Sequence of chain 8.E:
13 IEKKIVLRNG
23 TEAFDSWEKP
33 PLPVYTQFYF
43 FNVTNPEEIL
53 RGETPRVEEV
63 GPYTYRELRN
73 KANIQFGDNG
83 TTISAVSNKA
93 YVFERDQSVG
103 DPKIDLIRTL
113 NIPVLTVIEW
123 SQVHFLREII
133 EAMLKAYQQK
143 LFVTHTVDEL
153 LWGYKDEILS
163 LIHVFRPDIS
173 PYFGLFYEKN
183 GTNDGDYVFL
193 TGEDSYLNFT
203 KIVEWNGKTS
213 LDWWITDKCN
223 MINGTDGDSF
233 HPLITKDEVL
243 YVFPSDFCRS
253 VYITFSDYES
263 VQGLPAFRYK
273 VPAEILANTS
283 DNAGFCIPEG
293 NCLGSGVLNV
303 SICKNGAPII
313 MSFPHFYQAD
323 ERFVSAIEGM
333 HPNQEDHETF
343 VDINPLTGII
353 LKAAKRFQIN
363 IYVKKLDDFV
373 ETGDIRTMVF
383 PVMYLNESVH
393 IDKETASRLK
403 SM

Binding-site contacts:
Ligand atom C1 contacts residue ASP338 of chain 8.E at 4.3 Å.
Ligand atom C3 contacts residue ASP338 of chain 8.E at 4.5 Å.
Ligand atom C7 contacts residue SER390 of chain 8.E at 4.2 Å.
Ligand atom O4 contacts residue TYR41 of chain 8.E at 3.5 Å (h-bond).
Ligand atom C4 contacts residue ASP338 of chain 8.E at 4.3 Å.
Ligand atom O6 contacts residue HIS339 of chain 8.E at 3.9 Å.
Ligand atom O6 contacts residue ARG358 of chain 8.E at 3.3 Å.
Ligand atom N2 contacts residue TYR41 of chain 8.E at 4.3 Å.
Ligand atom C5 contacts residue ASN388 of chain 8.E at 3.6 Å.
Ligand atom O5 contacts residue TYR41 of chain 8.E at 4.4 Å.
Ligand atom C1 contacts residue ARG358 of chain 8.E at 3.7 Å.
Ligand atom O7 contacts residue TYR41 of chain 8.E at 3.3 Å (h-bond).
Ligand atom C8 contacts residue SER390 of chain 8.E at 3.3 Å.
Ligand atom O4 contacts residue ASP338 of chain 8.E at 4.2 Å.
Ligand atom O6 contacts residue ASP338 of chain 8.E at 2.9 Å (salt-bridge).
Ligand atom C1 contacts residue ASN388 of chain 8.E at 1.4 Å.
Ligand atom C6 contacts residue ASP338 of chain 8.E at 3.3 Å.
Ligand atom C6 contacts residue TYR41 of chain 8.E at 3.6 Å (hydrophobic).
Ligand atom O5 contacts residue ASP338 of chain 8.E at 4.2 Å.
Ligand atom O7 contacts residue ASN388 of chain 8.E at 3.9 Å.
Ligand atom C2 contacts residue ARG358 of chain 8.E at 4.3 Å.
Ligand atom C5 contacts residue ASP338 of chain 8.E at 3.5 Å.
Ligand atom C5 contacts residue TYR41 of chain 8.E at 3.4 Å (hydrophobic).
Ligand atom C3 contacts residue TYR41 of chain 8.E at 4.2 Å (hydrophobic).
Ligand atom C6 contacts residue ARG358 of chain 8.E at 4.4 Å.
Ligand atom O5 contacts residue ASN388 of chain 8.E at 2.3 Å (h-bond).
Ligand atom C7 contacts residue ASN388 of chain 8.E at 3.6 Å.
Ligand atom C2 contacts residue ASN388 of chain 8.E at 2.5 Å.
Ligand atom O7 contacts residue GLN39 of chain 8.E at 2.9 Å (h-bond).
Ligand atom C8 contacts residue GLU61 of chain 8.E at 3.3 Å.
Ligand atom C4 contacts residue ASN388 of chain 8.E at 4.2 Å.
Ligand atom C8 contacts residue TYR41 of chain 8.E at 3.6 Å (hydrophobic).
Ligand atom C3 contacts residue ASN388 of chain 8.E at 3.8 Å.
Ligand atom N2 contacts residue ASN388 of chain 8.E at 2.9 Å (h-bond).
Ligand atom C4 contacts residue TYR41 of chain 8.E at 3.9 Å (hydrophobic).
Ligand atom O5 contacts residue ARG358 of chain 8.E at 3.4 Å (salt-bridge).
Ligand atom C7 contacts residue GLN39 of chain 8.E at 4.1 Å.
Ligand atom O6 contacts residue TYR41 of chain 8.E at 3.6 Å.
Ligand atom O6 contacts residue TYR386 of chain 8.E at 4.0 Å.
Ligand atom C7 contacts residue TYR41 of chain 8.E at 3.5 Å (hydrophobic).

The small molecule below binds the protein below.
Small molecule (SMILES): CC(=O)N[C@H]1[C@H](O[C@H]2[C@H](O)[C@@H](NC(C)=O)CO[C@@H]2CO)O[C@H](CO)[C@@H](O[C@@H]2O[C@H](CO[C@H]3O[C@H](CO)[C@@H](O)[C@H](O)[C@@H]3O)[C@@H](O)[C@H](O[C@H]3O[C@H](CO)[C@@H](O)[C@H](O)[C@@H]3O)[C@@H]2O)[C@@H]1O